Sequence of chain 2.A:
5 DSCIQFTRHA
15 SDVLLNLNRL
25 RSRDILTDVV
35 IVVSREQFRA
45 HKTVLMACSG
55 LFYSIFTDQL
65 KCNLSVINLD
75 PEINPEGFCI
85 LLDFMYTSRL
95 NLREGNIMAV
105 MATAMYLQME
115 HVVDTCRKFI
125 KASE

A small-molecule ligand and the protein it binds are described below.
Small molecule (SMILES): Cn1c(=O)n(C)c2cc(Nc3ccnc(Cl)c3C#N)ccc21

Binding-site contacts:
Ligand atom CL contacts residue ASN20 of chain 1.A at 3.5 Å.
Ligand atom C contacts residue ASN20 of chain 1.A at 3.6 Å.
Ligand atom C12 contacts residue ALA51 of chain 2.A at 3.7 Å (hydrophobic).
Ligand atom O contacts residue GLN112 of chain 2.A at 3.2 Å (h-bond).
Ligand atom C14 contacts residue GLN112 of chain 2.A at 3.2 Å.
Ligand atom O contacts residue GLU114 of chain 2.A at 3.0 Å (salt-bridge).
Ligand atom N3 contacts residue GLY54 of chain 2.A at 3.9 Å.
Ligand atom O contacts residue MET113 of chain 2.A at 3.5 Å.
Ligand atom C contacts residue ALA51 of chain 2.A at 3.8 Å (hydrophobic).
Ligand atom N2 contacts residue ASN20 of chain 1.A at 3.6 Å.
Ligand atom N contacts residue LEU24 of chain 1.A at 3.6 Å.
Ligand atom C14 contacts residue GLU114 of chain 2.A at 3.8 Å.
Ligand atom C1 contacts residue TYR57 of chain 2.A at 3.4 Å (hydrophobic).
Ligand atom C contacts residue MET50 of chain 2.A at 3.3 Å (hydrophobic).
Ligand atom C1 contacts residue ASN20 of chain 1.A at 3.6 Å.
Ligand atom C9 contacts residue GLY54 of chain 2.A at 3.5 Å.
Ligand atom C7 contacts residue GLY54 of chain 2.A at 3.8 Å.
Ligand atom N3 contacts residue GLN112 of chain 2.A at 3.2 Å (h-bond).
Ligand atom C8 contacts residue GLY54 of chain 2.A at 3.3 Å.
Ligand atom N2 contacts residue MET50 of chain 2.A at 2.9 Å (h-bond).
Ligand atom C5 contacts residue ASN20 of chain 1.A at 3.8 Å.
Ligand atom N1 contacts residue ARG23 of chain 1.A at 3.8 Å.
Ligand atom C contacts residue TYR57 of chain 2.A at 3.3 Å (hydrophobic).
Ligand atom C13 contacts residue CYS52 of chain 2.A at 3.2 Å (hydrophobic).
Ligand atom N4 contacts residue CYS52 of chain 2.A at 3.8 Å.
Ligand atom CL contacts residue ARG23 of chain 1.A at 3.2 Å.
Ligand atom N contacts residue MET50 of chain 2.A at 3.0 Å (h-bond).
Ligand atom CL contacts residue LEU24 of chain 1.A at 3.5 Å.
Ligand atom N contacts residue ALA51 of chain 2.A at 3.2 Å (h-bond).
Ligand atom CL contacts residue TYR57 of chain 2.A at 3.7 Å.
Ligand atom C5 contacts residue TYR57 of chain 2.A at 3.5 Å (hydrophobic).
Ligand atom C11 contacts residue GLY54 of chain 2.A at 3.8 Å.
Ligand atom N contacts residue TYR57 of chain 2.A at 3.7 Å.
Ligand atom C10 contacts residue GLN112 of chain 2.A at 3.2 Å.
Ligand atom C6 contacts residue MET50 of chain 2.A at 3.6 Å (hydrophobic).
Ligand atom C12 contacts residue ASN20 of chain 1.A at 3.8 Å.
Ligand atom C2 contacts residue ASN20 of chain 1.A at 3.6 Å.
Ligand atom N contacts residue ASN20 of chain 1.A at 3.8 Å.
Ligand atom C2 contacts residue TYR57 of chain 2.A at 3.8 Å (hydrophobic).
Ligand atom C12 contacts residue MET50 of chain 2.A at 3.9 Å (hydrophobic).

Sequence of chain 1.A:
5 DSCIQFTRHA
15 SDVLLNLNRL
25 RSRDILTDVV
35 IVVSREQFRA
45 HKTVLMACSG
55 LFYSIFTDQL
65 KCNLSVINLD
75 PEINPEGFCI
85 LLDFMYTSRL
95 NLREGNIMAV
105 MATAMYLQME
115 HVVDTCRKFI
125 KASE